A protein and the small-molecule ligand that binds it are described below.
Small molecule (SMILES): C=C1/C(=C\C=C2/CCC[C@]3(C)[C@@H]([C@H](C)CCCC(C)(C)O)CC[C@@H]23)C[C@@H](O)C[C@@H]1O

Binding-site contacts:
Ligand atom C9 contacts residue TRP163 of chain 1.A at 3.5 Å (hydrophobic).
Ligand atom C19 contacts residue SER114 of chain 1.A at 3.1 Å.
Ligand atom C2 contacts residue ACT1 of chain 1.D at 3.8 Å.
Ligand atom C3 contacts residue SER155 of chain 1.A at 3.6 Å.
Ligand atom O3 contacts residue HIS272 of chain 1.A at 2.9 Å (h-bond).
Ligand atom C25 contacts residue HIS182 of chain 1.A at 3.7 Å.
Ligand atom C12 contacts residue VAL177 of chain 1.A at 3.6 Å (hydrophobic).
Ligand atom O3 contacts residue HIS182 of chain 1.A at 2.8 Å (h-bond).
Ligand atom C10 contacts residue SER114 of chain 1.A at 3.8 Å.
Ligand atom O2 contacts residue SER152 of chain 1.A at 3.4 Å.
Ligand atom C21 contacts residue HIS182 of chain 1.A at 3.9 Å.
Ligand atom C19 contacts residue LEU110 of chain 1.A at 3.7 Å (hydrophobic).
Ligand atom C6 contacts residue SER152 of chain 1.A at 3.7 Å.
Ligand atom C24 contacts residue HIS272 of chain 1.A at 3.8 Å.
Ligand atom C6 contacts residue TRP163 of chain 1.A at 3.8 Å (hydrophobic).
Ligand atom C8 contacts residue TRP163 of chain 1.A at 4.0 Å (hydrophobic).
Ligand atom C21 contacts residue LEU186 of chain 1.A at 3.8 Å (hydrophobic).
Ligand atom C26 contacts residue HIS182 of chain 1.A at 3.7 Å.
Ligand atom C4 contacts residue CYS165 of chain 1.A at 3.5 Å (hydrophobic).
Ligand atom C2 contacts residue TYR24 of chain 1.A at 4.0 Å (hydrophobic).
Ligand atom C18 contacts residue VAL111 of chain 1.A at 3.8 Å (hydrophobic).
Ligand atom O2 contacts residue SER155 of chain 1.A at 2.8 Å (h-bond).
Ligand atom C7 contacts residue SER152 of chain 1.A at 3.4 Å.
Ligand atom C4 contacts residue SER155 of chain 1.A at 3.5 Å.
Ligand atom C5 contacts residue SER152 of chain 1.A at 3.8 Å.
Ligand atom C23 contacts residue HIS272 of chain 1.A at 3.8 Å.
Ligand atom C26 contacts residue LEU104 of chain 1.A at 3.9 Å (hydrophobic).
Ligand atom C1 contacts residue SER114 of chain 1.A at 3.8 Å.
Ligand atom C1 contacts residue ARG151 of chain 1.A at 3.9 Å.
Ligand atom O1 contacts residue SER114 of chain 1.A at 2.8 Å (h-bond).
Ligand atom O1 contacts residue ARG151 of chain 1.A at 2.9 Å (salt-bridge).
Ligand atom C23 contacts residue HIS182 of chain 1.A at 3.4 Å.
Ligand atom O2 contacts residue TYR24 of chain 1.A at 2.8 Å (h-bond).
Ligand atom C2 contacts residue ARG151 of chain 1.A at 3.9 Å.
Ligand atom C25 contacts residue HIS272 of chain 1.A at 3.9 Å.
Ligand atom O2 contacts residue ARG151 of chain 1.A at 3.9 Å.
Ligand atom C19 contacts residue ILE148 of chain 1.A at 3.9 Å (hydrophobic).
Ligand atom O3 contacts residue TYR276 of chain 1.A at 3.9 Å.
Ligand atom C24 contacts residue VAL111 of chain 1.A at 3.8 Å (hydrophobic).
Ligand atom C3 contacts residue TYR24 of chain 1.A at 3.4 Å (hydrophobic).

Sequence of chain 1.A:
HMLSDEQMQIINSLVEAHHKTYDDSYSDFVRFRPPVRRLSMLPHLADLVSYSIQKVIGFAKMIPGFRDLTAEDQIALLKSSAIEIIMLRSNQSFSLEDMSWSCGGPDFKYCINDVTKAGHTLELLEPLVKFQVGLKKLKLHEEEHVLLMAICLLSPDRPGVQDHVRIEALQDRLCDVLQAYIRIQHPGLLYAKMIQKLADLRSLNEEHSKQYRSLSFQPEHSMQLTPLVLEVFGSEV